Sequence of chain 1.B:
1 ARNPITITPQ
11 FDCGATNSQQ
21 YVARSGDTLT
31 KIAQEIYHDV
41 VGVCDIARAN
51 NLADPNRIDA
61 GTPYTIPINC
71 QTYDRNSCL

A small-molecule ligand and the protein it binds are described below.
Small molecule (SMILES): CC(=O)N[C@@H]1[C@@H](O)[C@H](O[C@@H]2O[C@H](CO)[C@@H](O[C@@H]3O[C@H](CO)[C@@H](O)[C@H](O)[C@H]3NC(C)=O)[C@H](O)[C@H]2NC(C)=O)[C@@H](CO)O[C@H]1O

Binding-site contacts:
Ligand atom O5 contacts residue ASN56 of chain 1.B at 3.2 Å (h-bond).
Ligand atom C3 contacts residue ASN56 of chain 1.B at 3.6 Å.
Ligand atom C4 contacts residue THR28 of chain 1.B at 3.5 Å.
Ligand atom C7 contacts residue ALA60 of chain 1.B at 3.6 Å (hydrophobic).
Ligand atom O4 contacts residue ASP59 of chain 1.B at 3.8 Å.
Ligand atom O3 contacts residue THR28 of chain 1.B at 3.7 Å.
Ligand atom C8 contacts residue ILE58 of chain 1.B at 3.7 Å (hydrophobic).
Ligand atom C6 contacts residue ASP27 of chain 1.B at 3.5 Å.
Ligand atom C7 contacts residue ILE58 of chain 1.B at 3.6 Å (hydrophobic).
Ligand atom O7 contacts residue SER25 of chain 1.B at 3.8 Å.
Ligand atom C7 contacts residue THR30 of chain 1.B at 3.6 Å.
Ligand atom O7 contacts residue LEU29 of chain 1.B at 3.7 Å.
Ligand atom C6 contacts residue ASN56 of chain 1.B at 3.6 Å.
Ligand atom C8 contacts residue ASP27 of chain 1.B at 3.4 Å.
Ligand atom C1 contacts residue ILE58 of chain 1.B at 3.5 Å (hydrophobic).
Ligand atom C6 contacts residue ILE58 of chain 1.B at 3.5 Å (hydrophobic).
Ligand atom O6 contacts residue ASN56 of chain 1.B at 2.7 Å (h-bond).
Ligand atom O4 contacts residue ARG57 of chain 1.B at 3.0 Å (salt-bridge).
Ligand atom N2 contacts residue ALA60 of chain 1.B at 3.3 Å (h-bond).
Ligand atom C5 contacts residue ASP27 of chain 1.B at 3.9 Å.
Ligand atom C3 contacts residue ALA60 of chain 1.B at 3.9 Å (hydrophobic).
Ligand atom C3 contacts residue ILE58 of chain 1.B at 3.6 Å (hydrophobic).
Ligand atom O3 contacts residue ALA60 of chain 1.B at 3.1 Å (h-bond).
Ligand atom C5 contacts residue ARG57 of chain 1.B at 3.7 Å.
Ligand atom O3 contacts residue ASN56 of chain 1.B at 2.6 Å (h-bond).
Ligand atom O6 contacts residue ARG57 of chain 1.B at 3.1 Å.
Ligand atom O6 contacts residue ILE58 of chain 1.B at 2.7 Å (h-bond).
Ligand atom N2 contacts residue ILE58 of chain 1.B at 2.7 Å (h-bond).
Ligand atom C6 contacts residue ARG57 of chain 1.B at 3.8 Å.
Ligand atom C8 contacts residue ASN56 of chain 1.B at 3.5 Å.
Ligand atom C8 contacts residue ALA60 of chain 1.B at 3.5 Å (hydrophobic).
Ligand atom O7 contacts residue GLY26 of chain 1.B at 3.0 Å (h-bond).
Ligand atom O7 contacts residue THR28 of chain 1.B at 3.5 Å.
Ligand atom O7 contacts residue THR30 of chain 1.B at 2.8 Å (h-bond).
Ligand atom C2 contacts residue ASN56 of chain 1.B at 3.6 Å.
Ligand atom C8 contacts residue ARG24 of chain 1.B at 3.2 Å.
Ligand atom C2 contacts residue ILE58 of chain 1.B at 3.4 Å (hydrophobic).
Ligand atom N2 contacts residue ASN56 of chain 1.B at 2.7 Å (h-bond).
Ligand atom C8 contacts residue PRO55 of chain 1.B at 3.3 Å (hydrophobic).
Ligand atom C7 contacts residue ASN56 of chain 1.B at 3.5 Å.